Binding-site contacts:
Ligand atom C2 contacts residue BMA3 of chain 1.V at 3.5 Å.
Ligand atom O4 contacts residue NAG2 of chain 1.V at 3.8 Å.
Ligand atom C3 contacts residue BMA3 of chain 1.V at 3.4 Å.
Ligand atom O3 contacts residue BMA3 of chain 1.V at 3.6 Å (h-bond).
Ligand atom C1 contacts residue BMA3 of chain 1.V at 3.7 Å.
Ligand atom O5 contacts residue BMA3 of chain 1.V at 3.8 Å.
Ligand atom C6 contacts residue MAN4 of chain 1.V at 4.2 Å.
Ligand atom C5 contacts residue BMA3 of chain 1.V at 3.3 Å.
Ligand atom O6 contacts residue BMA3 of chain 1.V at 3.9 Å.
Ligand atom O3 contacts residue NAG2 of chain 1.V at 3.9 Å.
Ligand atom O4 contacts residue BMA3 of chain 1.V at 2.9 Å (h-bond).
Ligand atom O6 contacts residue MAN4 of chain 1.V at 3.2 Å (h-bond).
Ligand atom C4 contacts residue BMA3 of chain 1.V at 3.4 Å.
Ligand atom C3 contacts residue NAG2 of chain 1.V at 4.1 Å.
Ligand atom C5 contacts residue MAN4 of chain 1.V at 4.4 Å.
Ligand atom O5 contacts residue MAN4 of chain 1.V at 4.5 Å.
Ligand atom C6 contacts residue BMA3 of chain 1.V at 4.1 Å.

The small molecule below binds the protein below.
Small molecule (SMILES): OC[C@H]1O[C@H](O)[C@@H](O)[C@@H](O)[C@@H]1O